Sequence of chain 1.B:
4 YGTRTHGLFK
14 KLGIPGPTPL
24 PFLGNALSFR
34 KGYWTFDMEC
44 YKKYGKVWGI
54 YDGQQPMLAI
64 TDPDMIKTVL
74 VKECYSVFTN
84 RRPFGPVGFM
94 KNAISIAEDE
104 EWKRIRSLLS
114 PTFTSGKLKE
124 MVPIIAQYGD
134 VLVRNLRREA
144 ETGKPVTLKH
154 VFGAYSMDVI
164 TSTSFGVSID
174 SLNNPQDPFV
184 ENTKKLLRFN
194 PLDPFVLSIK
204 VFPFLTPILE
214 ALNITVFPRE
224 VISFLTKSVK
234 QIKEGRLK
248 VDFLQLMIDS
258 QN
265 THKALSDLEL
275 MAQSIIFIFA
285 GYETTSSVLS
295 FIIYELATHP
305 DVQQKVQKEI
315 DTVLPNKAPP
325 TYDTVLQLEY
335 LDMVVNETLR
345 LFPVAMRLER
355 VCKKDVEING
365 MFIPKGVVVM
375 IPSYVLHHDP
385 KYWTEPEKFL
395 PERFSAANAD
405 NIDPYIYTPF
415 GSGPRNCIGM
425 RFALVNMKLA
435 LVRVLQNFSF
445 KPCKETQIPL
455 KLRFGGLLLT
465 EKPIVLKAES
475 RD

This protein binds this small molecule.
Small molecule (SMILES): C[C@]12CC[C@H](OS(=O)(=O)O)CC1=CC[C@@H]1[C@@H]2CC[C@]2(C)C(=O)CC[C@@H]12

Binding-site contacts:
Ligand atom C19 contacts residue PHE207 of chain 1.B at 4.0 Å (hydrophobic).
Ligand atom C19 contacts residue TYR4 of chain 1.B at 4.3 Å (hydrophobic).
Ligand atom O22 contacts residue TYR4 of chain 1.B at 3.3 Å.
Ligand atom O20 contacts residue PHE25 of chain 1.B at 3.2 Å.
Ligand atom O22 contacts residue GLY5 of chain 1.B at 3.3 Å.
Ligand atom C25 contacts residue PHE205 of chain 1.B at 3.8 Å (hydrophobic).
Ligand atom O20 contacts residue PHE205 of chain 1.B at 4.3 Å.
Ligand atom C25 contacts residue PHE207 of chain 1.B at 4.1 Å (hydrophobic).
Ligand atom O20 contacts residue TYR4 of chain 1.B at 3.9 Å.
Ligand atom C18 contacts residue PHE25 of chain 1.B at 4.4 Å (hydrophobic).
Ligand atom C14 contacts residue PHE207 of chain 1.B at 4.0 Å (hydrophobic).
Ligand atom C13 contacts residue PHE207 of chain 1.B at 3.8 Å (hydrophobic).
Ligand atom S21 contacts residue GLY5 of chain 1.B at 4.5 Å.
Ligand atom C19 contacts residue PHE205 of chain 1.B at 4.2 Å (hydrophobic).
Ligand atom C17 contacts residue PHE205 of chain 1.B at 4.0 Å (hydrophobic).
Ligand atom C01 contacts residue LEU208 of chain 1.B at 4.4 Å (hydrophobic).
Ligand atom C17 contacts residue PHE25 of chain 1.B at 4.4 Å (hydrophobic).
Ligand atom O24 contacts residue TYR4 of chain 1.B at 3.3 Å (h-bond).
Ligand atom O22 contacts residue PHE25 of chain 1.B at 3.0 Å.
Ligand atom S21 contacts residue PHE25 of chain 1.B at 3.6 Å.
Ligand atom S21 contacts residue TYR4 of chain 1.B at 3.9 Å.
Ligand atom O23 contacts residue PHE25 of chain 1.B at 3.9 Å.
Ligand atom C12 contacts residue PHE207 of chain 1.B at 4.1 Å (hydrophobic).